Binding-site contacts:
Ligand atom C15 contacts residue LEU382 of chain 1.A at 4.3 Å (hydrophobic).
Ligand atom C11 contacts residue PHE379 of chain 1.A at 4.5 Å (hydrophobic).
Ligand atom C24 contacts residue LEU707 of chain 1.A at 4.3 Å (hydrophobic).
Ligand atom C7 contacts residue LEU382 of chain 1.A at 3.4 Å (hydrophobic).
Ligand atom C6 contacts residue VAL383 of chain 1.A at 3.7 Å (hydrophobic).
Ligand atom C9 contacts residue PHE379 of chain 1.A at 4.5 Å (hydrophobic).
Ligand atom C25 contacts residue LEU707 of chain 1.A at 4.5 Å (hydrophobic).
Ligand atom C16 contacts residue LEU707 of chain 1.A at 4.0 Å (hydrophobic).
Ligand atom C3 contacts residue VAL383 of chain 1.A at 4.2 Å (hydrophobic).
Ligand atom C5 contacts residue VAL383 of chain 1.A at 4.1 Å (hydrophobic).
Ligand atom C15 contacts residue LEU707 of chain 1.A at 4.3 Å (hydrophobic).
Ligand atom C26 contacts residue LEU707 of chain 1.A at 4.1 Å (hydrophobic).
Ligand atom C22 contacts residue VAL502 of chain 1.A at 3.9 Å (hydrophobic).
Ligand atom C26 contacts residue VAL502 of chain 1.A at 3.9 Å (hydrophobic).
Ligand atom C26 contacts residue GLY711 of chain 1.A at 4.2 Å.
Ligand atom C4 contacts residue VAL383 of chain 1.A at 3.9 Å (hydrophobic).
Ligand atom C24 contacts residue VAL502 of chain 1.A at 4.2 Å (hydrophobic).
Ligand atom C26 contacts residue ILE498 of chain 1.A at 4.1 Å (hydrophobic).
Ligand atom C6 contacts residue LEU382 of chain 1.A at 4.0 Å (hydrophobic).
Ligand atom C23 contacts residue VAL502 of chain 1.A at 3.8 Å (hydrophobic).
Ligand atom C27 contacts residue LEU707 of chain 1.A at 4.3 Å (hydrophobic).

Sequence of chain 1.A:
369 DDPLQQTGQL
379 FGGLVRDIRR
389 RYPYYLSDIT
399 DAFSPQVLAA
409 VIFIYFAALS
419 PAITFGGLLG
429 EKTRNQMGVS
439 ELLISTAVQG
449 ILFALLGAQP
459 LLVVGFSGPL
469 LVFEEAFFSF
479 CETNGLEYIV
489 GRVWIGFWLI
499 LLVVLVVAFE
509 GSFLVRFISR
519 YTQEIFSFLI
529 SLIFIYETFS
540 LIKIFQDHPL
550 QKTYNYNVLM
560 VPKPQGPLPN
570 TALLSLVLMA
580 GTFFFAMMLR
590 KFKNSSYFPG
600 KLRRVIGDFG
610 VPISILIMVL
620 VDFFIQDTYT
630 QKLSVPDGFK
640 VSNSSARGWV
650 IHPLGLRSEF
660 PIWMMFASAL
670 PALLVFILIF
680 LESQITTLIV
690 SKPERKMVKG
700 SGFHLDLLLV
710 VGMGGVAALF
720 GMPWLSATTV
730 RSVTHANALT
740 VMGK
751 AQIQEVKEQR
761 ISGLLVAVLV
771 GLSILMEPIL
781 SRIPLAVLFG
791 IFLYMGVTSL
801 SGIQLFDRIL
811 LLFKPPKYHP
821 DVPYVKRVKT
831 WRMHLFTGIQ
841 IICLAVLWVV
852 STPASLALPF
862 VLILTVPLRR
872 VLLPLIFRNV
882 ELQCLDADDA

This protein binds this small molecule.
Small molecule (SMILES): CC(C)CCC[C@@H](C)[C@H]1CC[C@H]2[C@@H]3CC=C4C[C@@H](O)CC[C@]4(C)[C@H]3CC[C@]12C